Binding-site contacts:
Ligand atom O3 contacts residue GLU143 of chain 1.A at 3.0 Å (salt-bridge).
Ligand atom C contacts residue MG1 of chain 1.B at 3.1 Å.
Ligand atom O contacts residue GLY255 of chain 1.A at 3.3 Å.
Ligand atom C2 contacts residue LYS182 of chain 1.A at 4.0 Å.
Ligand atom OXT contacts residue ILE81 of chain 1.A at 2.8 Å (h-bond).
Ligand atom O contacts residue GLU143 of chain 1.A at 3.1 Å (salt-bridge).
Ligand atom C3 contacts residue GLY80 of chain 1.A at 3.6 Å.
Ligand atom O contacts residue ARG89 of chain 1.A at 4.2 Å.
Ligand atom OXT contacts residue GLY80 of chain 1.A at 3.5 Å.
Ligand atom C contacts residue SER79 of chain 1.A at 3.8 Å.
Ligand atom C2 contacts residue GLU143 of chain 1.A at 3.6 Å.
Ligand atom C3 contacts residue ILE81 of chain 1.A at 4.0 Å (hydrophobic).
Ligand atom C contacts residue THR256 of chain 1.A at 3.9 Å.
Ligand atom OXT contacts residue ARG89 of chain 1.A at 3.9 Å.
Ligand atom C contacts residue GLU143 of chain 1.A at 3.7 Å.
Ligand atom C3 contacts residue GLU114 of chain 1.A at 4.0 Å.
Ligand atom C2 contacts residue ARG89 of chain 1.A at 3.3 Å.
Ligand atom O contacts residue GLU145 of chain 1.A at 3.1 Å (salt-bridge).
Ligand atom C contacts residue GLY255 of chain 1.A at 4.1 Å.
Ligand atom C4 contacts residue GLU114 of chain 1.A at 4.0 Å.
Ligand atom C contacts residue ARG89 of chain 1.A at 3.6 Å.
Ligand atom C4 contacts residue LYS182 of chain 1.A at 3.8 Å.
Ligand atom C2 contacts residue SER79 of chain 1.A at 4.0 Å.
Ligand atom O3 contacts residue SER79 of chain 1.A at 4.1 Å.
Ligand atom C2 contacts residue GLY80 of chain 1.A at 3.8 Å.
Ligand atom O3 contacts residue PHE116 of chain 1.A at 4.0 Å.
Ligand atom C2 contacts residue MG1 of chain 1.B at 3.0 Å.
Ligand atom O3 contacts residue ARG89 of chain 1.A at 3.6 Å.
Ligand atom C contacts residue GLY80 of chain 1.A at 3.7 Å.
Ligand atom O3 contacts residue ASP164 of chain 1.A at 3.1 Å (salt-bridge).
Ligand atom C3 contacts residue ARG89 of chain 1.A at 3.3 Å.
Ligand atom O3 contacts residue MG1 of chain 1.B at 2.2 Å.
Ligand atom O3 contacts residue GLU145 of chain 1.A at 4.2 Å.
Ligand atom O contacts residue THR256 of chain 1.A at 2.9 Å (h-bond).
Ligand atom C4 contacts residue ARG89 of chain 1.A at 3.4 Å.
Ligand atom O contacts residue MG1 of chain 1.B at 2.4 Å.
Ligand atom O contacts residue SER79 of chain 1.A at 3.8 Å.
Ligand atom C contacts residue ILE81 of chain 1.A at 3.8 Å (hydrophobic).
Ligand atom O3 contacts residue LYS182 of chain 1.A at 2.9 Å (salt-bridge).
Ligand atom OXT contacts residue THR256 of chain 1.A at 4.1 Å.

This small molecule binds to this protein.
Small molecule (SMILES): CCC(=O)C(=O)O

Sequence of chain 1.A:
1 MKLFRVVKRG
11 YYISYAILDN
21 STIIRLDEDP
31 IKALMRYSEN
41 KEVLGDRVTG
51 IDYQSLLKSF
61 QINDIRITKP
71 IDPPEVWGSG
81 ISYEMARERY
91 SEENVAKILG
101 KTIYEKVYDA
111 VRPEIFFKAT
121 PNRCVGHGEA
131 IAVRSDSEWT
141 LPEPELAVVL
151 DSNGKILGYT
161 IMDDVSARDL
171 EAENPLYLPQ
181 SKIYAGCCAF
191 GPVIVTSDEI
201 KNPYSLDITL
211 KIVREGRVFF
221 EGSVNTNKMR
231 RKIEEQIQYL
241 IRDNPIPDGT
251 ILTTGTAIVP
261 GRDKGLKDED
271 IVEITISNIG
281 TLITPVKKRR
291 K